A small-molecule ligand and the protein it binds are described below.
Small molecule (SMILES): CC[C@H](C)[C@H](NC(=O)[C@@H](NC(=O)[C@@H](N)CCSC)[C@@H](C)CC)C(=O)N[C@@H](CCSC)C(=O)O

Sequence of chain 1.B:
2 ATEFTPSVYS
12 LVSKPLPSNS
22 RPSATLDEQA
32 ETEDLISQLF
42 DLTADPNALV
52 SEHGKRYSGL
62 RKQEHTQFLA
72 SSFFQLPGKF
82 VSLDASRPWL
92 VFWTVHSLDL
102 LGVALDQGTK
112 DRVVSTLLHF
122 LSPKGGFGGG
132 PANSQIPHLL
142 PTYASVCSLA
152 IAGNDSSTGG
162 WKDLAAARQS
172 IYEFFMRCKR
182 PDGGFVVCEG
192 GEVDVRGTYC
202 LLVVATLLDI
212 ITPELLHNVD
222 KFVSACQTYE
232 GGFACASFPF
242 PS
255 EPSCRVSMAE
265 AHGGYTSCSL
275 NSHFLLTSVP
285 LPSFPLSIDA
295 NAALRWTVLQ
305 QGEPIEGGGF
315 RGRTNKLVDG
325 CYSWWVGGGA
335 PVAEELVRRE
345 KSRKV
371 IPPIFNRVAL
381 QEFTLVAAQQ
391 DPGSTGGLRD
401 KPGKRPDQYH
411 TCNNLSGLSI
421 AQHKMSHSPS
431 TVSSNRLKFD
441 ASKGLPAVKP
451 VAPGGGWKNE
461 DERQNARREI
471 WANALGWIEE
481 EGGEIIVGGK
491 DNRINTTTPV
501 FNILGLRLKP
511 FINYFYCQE

Binding-site contacts:
Ligand atom CA contacts residue ARG197 of chain 1.B at 3.4 Å.
Ligand atom CG contacts residue SER87 of chain 1.B at 3.2 Å.
Ligand atom CE contacts residue ASP407 of chain 1.B at 3.5 Å.
Ligand atom O contacts residue FII1 of chain 1.P at 3.7 Å.
Ligand atom CG contacts residue TYR409 of chain 1.B at 3.8 Å (hydrophobic).
Ligand atom SD contacts residue ALA86 of chain 1.B at 3.7 Å.
Ligand atom CG2 contacts residue TYR409 of chain 1.B at 3.7 Å (hydrophobic).
Ligand atom CB contacts residue TRP94 of chain 1.B at 3.8 Å (hydrophobic).
Ligand atom O contacts residue ARG197 of chain 1.B at 2.9 Å (salt-bridge).
Ligand atom SD contacts residue SER87 of chain 1.B at 3.6 Å.
Ligand atom C contacts residue GLN124 of chain 1.A at 3.9 Å.
Ligand atom SD contacts residue TRP90 of chain 1.B at 3.4 Å (h-bond).
Ligand atom SD contacts residue TYR409 of chain 1.B at 3.5 Å (h-bond).
Ligand atom CE contacts residue TYR88 of chain 1.A at 3.7 Å (hydrophobic).
Ligand atom O contacts residue TRP94 of chain 1.B at 3.7 Å.
Ligand atom O contacts residue LEU141 of chain 1.B at 3.6 Å.
Ligand atom CE contacts residue PRO142 of chain 1.B at 3.8 Å (hydrophobic).
Ligand atom C contacts residue TYR123 of chain 1.A at 3.7 Å (hydrophobic).
Ligand atom C contacts residue ARG197 of chain 1.B at 3.8 Å.
Ligand atom SD contacts residue TRP94 of chain 1.B at 3.7 Å.
Ligand atom SD contacts residue GLN408 of chain 1.B at 3.7 Å.
Ligand atom CE contacts residue GLN408 of chain 1.B at 3.0 Å.
Ligand atom O contacts residue BT61 of chain 1.Q at 3.6 Å.
Ligand atom OXT contacts residue GLN124 of chain 1.A at 2.7 Å (h-bond).
Ligand atom CE contacts residue HIS139 of chain 1.B at 3.7 Å.
Ligand atom CD1 contacts residue TRP90 of chain 1.B at 3.7 Å (hydrophobic).
Ligand atom CB contacts residue LEU141 of chain 1.B at 3.5 Å (hydrophobic).
Ligand atom CA contacts residue TYR123 of chain 1.A at 3.9 Å (hydrophobic).
Ligand atom CE contacts residue ALA86 of chain 1.B at 3.5 Å (hydrophobic).
Ligand atom SD contacts residue ASP407 of chain 1.B at 3.6 Å.
Ligand atom CE contacts residue LEU84 of chain 1.B at 3.5 Å (hydrophobic).
Ligand atom O contacts residue TYR123 of chain 1.A at 3.8 Å.
Ligand atom CB contacts residue TYR409 of chain 1.B at 3.8 Å (hydrophobic).
Ligand atom O contacts residue TYR123 of chain 1.A at 3.8 Å.
Ligand atom CG contacts residue ASP407 of chain 1.B at 3.5 Å.
Ligand atom C contacts residue TYR123 of chain 1.A at 3.8 Å (hydrophobic).
Ligand atom SD contacts residue PRO142 of chain 1.B at 3.8 Å.
Ligand atom CG1 contacts residue TRP94 of chain 1.B at 3.7 Å (hydrophobic).
Ligand atom CE contacts residue PHE81 of chain 1.B at 3.6 Å (hydrophobic).
Ligand atom CG2 contacts residue FII1 of chain 1.P at 3.9 Å.

Sequence of chain 1.A:
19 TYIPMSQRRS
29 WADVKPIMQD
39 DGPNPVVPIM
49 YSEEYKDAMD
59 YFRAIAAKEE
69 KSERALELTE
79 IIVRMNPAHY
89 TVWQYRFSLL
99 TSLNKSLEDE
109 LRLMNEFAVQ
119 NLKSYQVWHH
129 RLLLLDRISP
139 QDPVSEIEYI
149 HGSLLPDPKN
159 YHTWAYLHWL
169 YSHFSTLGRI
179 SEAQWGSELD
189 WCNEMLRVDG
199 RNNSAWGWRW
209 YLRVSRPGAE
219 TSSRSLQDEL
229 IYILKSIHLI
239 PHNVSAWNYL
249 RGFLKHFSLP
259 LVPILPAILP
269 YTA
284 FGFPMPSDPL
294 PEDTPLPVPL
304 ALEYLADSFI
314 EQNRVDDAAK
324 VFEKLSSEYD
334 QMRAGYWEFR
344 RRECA